Sequence of chain 1.A:
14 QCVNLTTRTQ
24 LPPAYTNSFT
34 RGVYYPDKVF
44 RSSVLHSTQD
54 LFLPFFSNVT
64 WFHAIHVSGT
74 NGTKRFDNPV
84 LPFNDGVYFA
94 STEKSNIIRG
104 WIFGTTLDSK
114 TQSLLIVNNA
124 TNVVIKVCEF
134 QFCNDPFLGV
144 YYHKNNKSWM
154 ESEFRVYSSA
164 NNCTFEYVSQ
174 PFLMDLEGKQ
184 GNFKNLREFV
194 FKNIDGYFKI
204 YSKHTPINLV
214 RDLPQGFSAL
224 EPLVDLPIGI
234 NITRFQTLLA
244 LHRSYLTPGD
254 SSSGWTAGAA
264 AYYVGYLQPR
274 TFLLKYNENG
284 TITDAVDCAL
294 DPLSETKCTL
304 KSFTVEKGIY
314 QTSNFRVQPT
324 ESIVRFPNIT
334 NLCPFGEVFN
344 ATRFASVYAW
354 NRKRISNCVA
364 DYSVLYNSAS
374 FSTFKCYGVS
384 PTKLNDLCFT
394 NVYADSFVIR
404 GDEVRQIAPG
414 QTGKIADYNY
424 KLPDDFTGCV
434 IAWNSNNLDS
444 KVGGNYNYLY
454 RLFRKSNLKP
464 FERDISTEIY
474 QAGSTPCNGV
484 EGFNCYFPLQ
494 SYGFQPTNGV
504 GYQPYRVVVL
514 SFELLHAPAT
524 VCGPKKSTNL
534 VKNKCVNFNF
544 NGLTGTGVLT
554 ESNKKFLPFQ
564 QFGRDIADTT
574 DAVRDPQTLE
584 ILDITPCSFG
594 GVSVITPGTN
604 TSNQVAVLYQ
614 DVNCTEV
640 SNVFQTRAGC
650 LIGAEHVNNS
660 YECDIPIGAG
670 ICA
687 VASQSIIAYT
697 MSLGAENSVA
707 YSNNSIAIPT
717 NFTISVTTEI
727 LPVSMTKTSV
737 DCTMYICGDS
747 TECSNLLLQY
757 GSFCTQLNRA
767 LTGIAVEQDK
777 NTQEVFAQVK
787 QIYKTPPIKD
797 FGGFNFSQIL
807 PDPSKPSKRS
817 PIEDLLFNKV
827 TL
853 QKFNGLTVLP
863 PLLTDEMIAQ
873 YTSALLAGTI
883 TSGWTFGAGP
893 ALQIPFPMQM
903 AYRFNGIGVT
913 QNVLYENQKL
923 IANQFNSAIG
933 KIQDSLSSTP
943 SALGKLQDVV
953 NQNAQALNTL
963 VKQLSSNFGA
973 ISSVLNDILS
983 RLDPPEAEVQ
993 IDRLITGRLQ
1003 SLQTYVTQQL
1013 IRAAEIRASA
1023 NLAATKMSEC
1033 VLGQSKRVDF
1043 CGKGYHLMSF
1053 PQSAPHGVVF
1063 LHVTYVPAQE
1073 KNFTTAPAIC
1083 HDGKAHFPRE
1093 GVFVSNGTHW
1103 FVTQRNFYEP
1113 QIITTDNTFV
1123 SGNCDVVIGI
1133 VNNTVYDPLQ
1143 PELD

A protein and the small-molecule ligand that binds it are described below.
Small molecule (SMILES): CC(=O)N[C@H]1[C@H](O[C@H]2[C@H](O)[C@@H](NC(C)=O)CO[C@@H]2CO)O[C@H](CO)[C@@H](O)[C@@H]1O

Binding-site contacts:
Ligand atom C8 contacts residue ASN1098 of chain 1.A at 3.8 Å.
Ligand atom N2 contacts residue HIS1101 of chain 1.A at 4.5 Å.
Ligand atom C3 contacts residue ASN1098 of chain 1.A at 3.8 Å.
Ligand atom C5 contacts residue HIS1101 of chain 1.A at 3.4 Å.
Ligand atom O5 contacts residue ASN1098 of chain 1.A at 2.4 Å (h-bond).
Ligand atom C1 contacts residue ASN1098 of chain 1.A at 1.4 Å.
Ligand atom C5 contacts residue PHE1103 of chain 1.A at 4.3 Å (hydrophobic).
Ligand atom O7 contacts residue ASN1098 of chain 1.A at 4.3 Å.
Ligand atom C4 contacts residue HIS1101 of chain 1.A at 4.3 Å.
Ligand atom O5 contacts residue HIS1101 of chain 1.A at 4.2 Å.
Ligand atom O7 contacts residue HIS1101 of chain 1.A at 4.1 Å.
Ligand atom O4 contacts residue HIS1101 of chain 1.A at 4.0 Å.
Ligand atom C5 contacts residue ASN1098 of chain 1.A at 3.7 Å.
Ligand atom C6 contacts residue HIS1101 of chain 1.A at 3.8 Å.
Ligand atom N2 contacts residue ASN1098 of chain 1.A at 2.9 Å (h-bond).
Ligand atom C4 contacts residue ASN1098 of chain 1.A at 4.2 Å.
Ligand atom C8 contacts residue THR1100 of chain 1.A at 3.2 Å.
Ligand atom O5 contacts residue PHE1103 of chain 1.A at 3.8 Å.
Ligand atom C6 contacts residue PHE1103 of chain 1.A at 3.5 Å (hydrophobic).
Ligand atom C2 contacts residue ASN1098 of chain 1.A at 2.4 Å.
Ligand atom O6 contacts residue PHE1103 of chain 1.A at 4.0 Å.
Ligand atom C7 contacts residue ASN1098 of chain 1.A at 3.5 Å.